Sequence of chain 1.C:
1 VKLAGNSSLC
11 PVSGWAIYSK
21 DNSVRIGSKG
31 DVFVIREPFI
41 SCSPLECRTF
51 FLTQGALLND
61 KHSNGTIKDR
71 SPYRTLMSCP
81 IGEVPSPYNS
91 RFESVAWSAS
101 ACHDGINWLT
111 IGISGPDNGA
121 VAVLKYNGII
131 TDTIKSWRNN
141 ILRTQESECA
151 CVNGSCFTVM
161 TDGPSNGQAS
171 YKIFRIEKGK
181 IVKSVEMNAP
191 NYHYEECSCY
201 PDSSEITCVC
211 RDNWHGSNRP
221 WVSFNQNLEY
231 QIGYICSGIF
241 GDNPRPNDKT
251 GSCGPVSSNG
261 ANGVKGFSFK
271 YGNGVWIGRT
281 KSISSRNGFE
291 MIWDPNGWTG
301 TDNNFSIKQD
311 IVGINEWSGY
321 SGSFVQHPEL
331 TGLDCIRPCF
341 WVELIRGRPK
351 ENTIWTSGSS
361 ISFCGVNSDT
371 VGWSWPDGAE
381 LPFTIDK

The small molecule below binds the protein below.
Small molecule (SMILES): CC(=O)N[C@@H]1[C@@H](O)[C@H](O)[C@@H](CO)O[C@H]1O

Binding-site contacts:
Ligand atom C2 contacts residue ASN153 of chain 1.C at 2.4 Å.
Ligand atom C8 contacts residue ASN153 of chain 1.C at 3.5 Å.
Ligand atom C7 contacts residue ASN153 of chain 1.C at 3.2 Å.
Ligand atom C8 contacts residue GLN226 of chain 1.C at 4.3 Å.
Ligand atom O5 contacts residue ASN153 of chain 1.C at 2.4 Å (h-bond).
Ligand atom C4 contacts residue ASN153 of chain 1.C at 4.2 Å.
Ligand atom C1 contacts residue ASN153 of chain 1.C at 1.4 Å.
Ligand atom C3 contacts residue ASN153 of chain 1.C at 3.8 Å.
Ligand atom C5 contacts residue LYS2 of chain 1.C at 3.7 Å.
Ligand atom N2 contacts residue ASN153 of chain 1.C at 2.8 Å (h-bond).
Ligand atom C1 contacts residue LYS2 of chain 1.C at 4.1 Å.
Ligand atom C5 contacts residue ASN153 of chain 1.C at 3.7 Å.
Ligand atom O5 contacts residue LYS2 of chain 1.C at 3.5 Å (salt-bridge).
Ligand atom O7 contacts residue ASN153 of chain 1.C at 3.9 Å.
Ligand atom C6 contacts residue LYS2 of chain 1.C at 3.7 Å.